Binding-site contacts:
Ligand atom O7 contacts residue ARG412 of chain 1.G at 3.8 Å.
Ligand atom C3 contacts residue HIS299 of chain 1.G at 4.2 Å.
Ligand atom C8 contacts residue HIS299 of chain 1.G at 3.8 Å.
Ligand atom C8 contacts residue ASN265 of chain 1.G at 3.4 Å.
Ligand atom C5 contacts residue ASN301 of chain 1.G at 3.7 Å.
Ligand atom O5 contacts residue ASN301 of chain 1.G at 2.4 Å (h-bond).
Ligand atom N2 contacts residue ASN301 of chain 1.G at 2.8 Å (h-bond).
Ligand atom O7 contacts residue ASN265 of chain 1.G at 3.9 Å.
Ligand atom C7 contacts residue HIS299 of chain 1.G at 4.0 Å.
Ligand atom N2 contacts residue HIS299 of chain 1.G at 3.2 Å (h-bond).
Ligand atom C8 contacts residue CYS266 of chain 1.G at 4.2 Å (hydrophobic).
Ligand atom C7 contacts residue ASN265 of chain 1.G at 4.3 Å.
Ligand atom C3 contacts residue ASN301 of chain 1.G at 3.7 Å.
Ligand atom C2 contacts residue ASN301 of chain 1.G at 2.4 Å.
Ligand atom C8 contacts residue ASN301 of chain 1.G at 3.9 Å.
Ligand atom O7 contacts residue ASN301 of chain 1.G at 3.3 Å (h-bond).
Ligand atom C1 contacts residue ASN301 of chain 1.G at 1.4 Å.
Ligand atom C7 contacts residue ARG412 of chain 1.G at 4.2 Å.
Ligand atom C8 contacts residue THR267 of chain 1.G at 3.6 Å.
Ligand atom C7 contacts residue ASN301 of chain 1.G at 3.2 Å.
Ligand atom O3 contacts residue HIS299 of chain 1.G at 4.4 Å.
Ligand atom C2 contacts residue HIS299 of chain 1.G at 4.2 Å.
Ligand atom C4 contacts residue ASN301 of chain 1.G at 4.1 Å.
Ligand atom C8 contacts residue ARG412 of chain 1.G at 4.2 Å.

This protein binds this small molecule.
Small molecule (SMILES): CC(=O)N[C@@H]1[C@@H](O)[C@H](O)[C@@H](CO)O[C@H]1O

Sequence of chain 1.G:
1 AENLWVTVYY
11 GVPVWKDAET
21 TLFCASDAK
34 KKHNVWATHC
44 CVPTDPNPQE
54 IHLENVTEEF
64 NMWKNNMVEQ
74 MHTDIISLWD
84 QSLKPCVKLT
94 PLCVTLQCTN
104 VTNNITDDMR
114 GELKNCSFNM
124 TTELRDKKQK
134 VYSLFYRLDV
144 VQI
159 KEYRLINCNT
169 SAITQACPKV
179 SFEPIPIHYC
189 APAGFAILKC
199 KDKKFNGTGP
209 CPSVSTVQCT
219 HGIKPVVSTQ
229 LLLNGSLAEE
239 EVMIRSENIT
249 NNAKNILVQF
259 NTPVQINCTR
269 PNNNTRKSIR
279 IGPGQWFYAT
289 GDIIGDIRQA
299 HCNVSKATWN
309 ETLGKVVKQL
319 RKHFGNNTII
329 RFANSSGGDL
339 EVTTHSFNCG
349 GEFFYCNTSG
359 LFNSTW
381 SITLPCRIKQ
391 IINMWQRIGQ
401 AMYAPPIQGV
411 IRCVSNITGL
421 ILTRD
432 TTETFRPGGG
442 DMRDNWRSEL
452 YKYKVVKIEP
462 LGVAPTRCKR